Sequence of chain 1.A:
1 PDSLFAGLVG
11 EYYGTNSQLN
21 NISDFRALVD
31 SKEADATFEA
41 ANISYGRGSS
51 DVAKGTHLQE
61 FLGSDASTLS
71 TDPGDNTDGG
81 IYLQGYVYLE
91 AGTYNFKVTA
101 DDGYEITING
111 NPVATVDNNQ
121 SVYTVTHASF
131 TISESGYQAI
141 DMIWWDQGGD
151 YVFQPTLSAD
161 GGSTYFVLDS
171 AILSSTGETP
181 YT

Binding-site contacts:
Ligand atom O6 contacts residue NAG1 of chain 1.C at 0.2 Å (h-bond).
Ligand atom C4 contacts residue GLN120 of chain 1.A at 3.8 Å.
Ligand atom C5 contacts residue NAG1 of chain 1.C at 0.1 Å.
Ligand atom C4 contacts residue ASP101 of chain 1.A at 3.6 Å.
Ligand atom O3 contacts residue CA1 of chain 1.D at 2.5 Å.
Ligand atom O1 contacts residue NAG1 of chain 1.C at 1.2 Å.
Ligand atom O4 contacts residue ASP102 of chain 1.A at 2.6 Å (salt-bridge).
Ligand atom C4 contacts residue NAG1 of chain 1.C at 0.0 Å.
Ligand atom O5 contacts residue NAG1 of chain 1.C at 0.1 Å (h-bond).
Ligand atom C4 contacts residue CA1 of chain 1.D at 3.4 Å.
Ligand atom O3 contacts residue ASP101 of chain 1.A at 2.6 Å (salt-bridge).
Ligand atom O7 contacts residue NAG1 of chain 1.C at 0.1 Å (h-bond).
Ligand atom C8 contacts residue NAG1 of chain 1.C at 0.2 Å.
Ligand atom O4 contacts residue GLY148 of chain 1.A at 3.1 Å (h-bond).
Ligand atom C3 contacts residue ASP101 of chain 1.A at 3.4 Å.
Ligand atom C8 contacts residue ASP150 of chain 1.A at 3.6 Å.
Ligand atom C8 contacts residue EDO1 of chain 1.I at 3.4 Å.
Ligand atom C4 contacts residue ASP102 of chain 1.A at 3.4 Å.
Ligand atom C3 contacts residue CA1 of chain 1.D at 3.4 Å.
Ligand atom C2 contacts residue NAG1 of chain 1.C at 0.1 Å.
Ligand atom O4 contacts residue ASP101 of chain 1.A at 3.3 Å (salt-bridge).
Ligand atom O3 contacts residue GLY148 of chain 1.A at 3.1 Å (h-bond).
Ligand atom O1 contacts residue EDO1 of chain 1.I at 2.9 Å.
Ligand atom C6 contacts residue NAG1 of chain 1.C at 0.0 Å.
Ligand atom O4 contacts residue CA1 of chain 1.D at 2.5 Å.
Ligand atom O3 contacts residue NAG1 of chain 1.C at 0.0 Å (h-bond).
Ligand atom O4 contacts residue NAG1 of chain 1.C at 0.0 Å (h-bond).
Ligand atom C3 contacts residue NAG1 of chain 1.C at 0.1 Å.
Ligand atom C6 contacts residue ASP102 of chain 1.A at 3.6 Å.
Ligand atom C1 contacts residue NAG1 of chain 1.C at 0.2 Å.
Ligand atom N2 contacts residue NAG1 of chain 1.C at 0.1 Å (h-bond).
Ligand atom O3 contacts residue GLY149 of chain 1.A at 3.7 Å.
Ligand atom C2 contacts residue ASP101 of chain 1.A at 3.8 Å.
Ligand atom O3 contacts residue ASP150 of chain 1.A at 2.8 Å (salt-bridge).
Ligand atom O4 contacts residue GLN147 of chain 1.A at 3.2 Å (h-bond).
Ligand atom C7 contacts residue NAG1 of chain 1.C at 0.1 Å.
Ligand atom N2 contacts residue EDO1 of chain 1.I at 2.8 Å (h-bond).
Ligand atom C7 contacts residue EDO1 of chain 1.I at 3.5 Å.
Ligand atom C2 contacts residue EDO1 of chain 1.I at 3.8 Å.
Ligand atom C3 contacts residue GLY148 of chain 1.A at 3.4 Å.

A small-molecule ligand and the protein it binds are described below.
Small molecule (SMILES): CC(=O)N[C@@H]1[C@@H](O)[C@H](O)[C@@H](CO)O[C@@H]1O